Sequence of chain 1.A:
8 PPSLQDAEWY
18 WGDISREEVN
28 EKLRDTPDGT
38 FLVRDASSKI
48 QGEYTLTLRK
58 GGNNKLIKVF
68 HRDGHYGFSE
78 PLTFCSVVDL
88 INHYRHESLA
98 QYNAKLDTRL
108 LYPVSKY

The small molecule below binds the protein below.
Small molecule (SMILES): CC(C)[C@H](NC(=O)[C@H](Cc1ccc(OP(=O)(O)O)cc1)NC(=O)[C@H](CO)NC(=O)[C@@H](N)CC(=O)O)C(=O)NCC=O

Binding-site contacts:
Ligand atom CE2 contacts residue LEU63 of chain 1.A at 3.9 Å (hydrophobic).
Ligand atom CG1 contacts residue LEU103 of chain 1.A at 3.6 Å (hydrophobic).
Ligand atom CA contacts residue TYR99 of chain 1.A at 3.5 Å (hydrophobic).
Ligand atom C contacts residue LEU63 of chain 1.A at 3.5 Å (hydrophobic).
Ligand atom OD2 contacts residue LEU63 of chain 1.A at 3.9 Å.
Ligand atom O2P contacts residue LEU63 of chain 1.A at 3.9 Å.
Ligand atom CE2 contacts residue ARG23 of chain 1.A at 3.5 Å.
Ligand atom C contacts residue ASN100 of chain 1.A at 3.9 Å.
Ligand atom CD1 contacts residue LEU63 of chain 1.A at 3.7 Å (hydrophobic).
Ligand atom CG1 contacts residue ASN100 of chain 1.A at 3.5 Å.
Ligand atom C contacts residue TYR99 of chain 1.A at 3.1 Å (hydrophobic).
Ligand atom OD1 contacts residue ARG23 of chain 1.A at 3.5 Å (salt-bridge).
Ligand atom P contacts residue ARG41 of chain 1.A at 3.8 Å.
Ligand atom P contacts residue SER44 of chain 1.A at 3.7 Å.
Ligand atom O1P contacts residue ARG41 of chain 1.A at 2.8 Å (salt-bridge).
Ligand atom CB contacts residue LEU63 of chain 1.A at 3.8 Å (hydrophobic).
Ligand atom O contacts residue TYR99 of chain 1.A at 3.8 Å.
Ligand atom O1P contacts residue SER44 of chain 1.A at 2.8 Å (h-bond).
Ligand atom O3P contacts residue SER44 of chain 1.A at 2.6 Å (h-bond).
Ligand atom CD1 contacts residue LYS65 of chain 1.A at 3.8 Å.
Ligand atom O2P contacts residue ARG23 of chain 1.A at 2.8 Å (salt-bridge).
Ligand atom OG contacts residue ARG23 of chain 1.A at 3.2 Å (salt-bridge).
Ligand atom O contacts residue TYR99 of chain 1.A at 2.7 Å (h-bond).
Ligand atom CG contacts residue ARG23 of chain 1.A at 3.4 Å.
Ligand atom OD2 contacts residue ARG23 of chain 1.A at 2.7 Å (salt-bridge).
Ligand atom N contacts residue LEU63 of chain 1.A at 2.8 Å (h-bond).
Ligand atom CA contacts residue LEU63 of chain 1.A at 3.8 Å (hydrophobic).
Ligand atom C contacts residue TYR99 of chain 1.A at 3.7 Å (hydrophobic).
Ligand atom OH contacts residue THR52 of chain 1.A at 3.0 Å (h-bond).
Ligand atom CE1 contacts residue LYS65 of chain 1.A at 3.8 Å.
Ligand atom O1P contacts residue THR52 of chain 1.A at 2.8 Å (h-bond).
Ligand atom C contacts residue LEU63 of chain 1.A at 4.0 Å (hydrophobic).
Ligand atom O contacts residue LEU63 of chain 1.A at 3.3 Å (h-bond).
Ligand atom O contacts residue ASN100 of chain 1.A at 2.6 Å (h-bond).
Ligand atom P contacts residue THR52 of chain 1.A at 3.6 Å.
Ligand atom O1P contacts residue ALA43 of chain 1.A at 3.3 Å.
Ligand atom O2P contacts residue ARG41 of chain 1.A at 2.8 Å (salt-bridge).
Ligand atom OG contacts residue LEU63 of chain 1.A at 3.3 Å.
Ligand atom CE1 contacts residue THR52 of chain 1.A at 3.9 Å.
Ligand atom CA contacts residue LEU63 of chain 1.A at 3.3 Å (hydrophobic).